This protein binds this small molecule.
Small molecule (SMILES): CCCCn1cc(CCCSC[C@H]2CN(Cc3c[nH]c4c(N)ncnc34)C[C@@H]2O)nn1

Sequence of chain 1.B:
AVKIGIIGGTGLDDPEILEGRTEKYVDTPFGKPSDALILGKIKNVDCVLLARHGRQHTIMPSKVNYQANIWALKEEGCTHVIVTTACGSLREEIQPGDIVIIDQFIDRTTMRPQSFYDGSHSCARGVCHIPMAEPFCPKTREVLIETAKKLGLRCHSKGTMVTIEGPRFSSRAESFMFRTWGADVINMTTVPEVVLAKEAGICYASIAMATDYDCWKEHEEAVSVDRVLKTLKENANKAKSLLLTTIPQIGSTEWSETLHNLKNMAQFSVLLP

Binding-site contacts:
Ligand atom C7 contacts residue ALA108 of chain 1.C at 3.4 Å (hydrophobic).
Ligand atom N2 contacts residue ILE208 of chain 1.C at 3.8 Å.
Ligand atom N2 contacts residue GLY110 of chain 1.C at 3.7 Å.
Ligand atom C4 contacts residue HIS151 of chain 1.B at 3.7 Å.
Ligand atom C9 contacts residue THR233 of chain 1.C at 3.4 Å.
Ligand atom N4 contacts residue ILE208 of chain 1.C at 3.7 Å.
Ligand atom N1 contacts residue GLY110 of chain 1.C at 3.2 Å (h-bond).
Ligand atom C8 contacts residue CYS109 of chain 1.C at 3.8 Å (hydrophobic).
Ligand atom C9 contacts residue GLY110 of chain 1.C at 3.8 Å.
Ligand atom C20 contacts residue LYS255 of chain 1.C at 3.7 Å.
Ligand atom C12 contacts residue MET210 of chain 1.C at 3.7 Å (hydrophobic).
Ligand atom C13 contacts residue ILE208 of chain 1.C at 3.6 Å (hydrophobic).
Ligand atom C20 contacts residue LEU251 of chain 1.C at 3.2 Å (hydrophobic).
Ligand atom C3 contacts residue LEU293 of chain 1.B at 3.6 Å (hydrophobic).
Ligand atom N1 contacts residue CYS109 of chain 1.C at 3.4 Å.
Ligand atom C12 contacts residue ASN209 of chain 1.C at 3.8 Å.
Ligand atom C9 contacts residue ASP234 of chain 1.C at 3.6 Å.
Ligand atom C10 contacts residue ASP234 of chain 1.C at 3.8 Å.
Ligand atom C15 contacts residue HIS151 of chain 1.B at 3.8 Å.
Ligand atom N1 contacts residue THR233 of chain 1.C at 3.6 Å.
Ligand atom N3 contacts residue PHE191 of chain 1.C at 3.6 Å.
Ligand atom C11 contacts residue PHE191 of chain 1.C at 3.7 Å (hydrophobic).
Ligand atom C11 contacts residue ILE208 of chain 1.C at 3.8 Å (hydrophobic).
Ligand atom N1 contacts residue ASP234 of chain 1.C at 2.7 Å (salt-bridge).
Ligand atom C14 contacts residue MET210 of chain 1.C at 3.7 Å (hydrophobic).
Ligand atom N7 contacts residue LEU254 of chain 1.C at 3.6 Å.
Ligand atom C9 contacts residue CYS109 of chain 1.C at 3.5 Å (hydrophobic).
Ligand atom C10 contacts residue GLY110 of chain 1.C at 3.4 Å.
Ligand atom O contacts residue HIS151 of chain 1.B at 3.4 Å.
Ligand atom C15 contacts residue MET210 of chain 1.C at 3.8 Å (hydrophobic).
Ligand atom S contacts residue VAL250 of chain 1.C at 3.7 Å.
Ligand atom N4 contacts residue ASN209 of chain 1.C at 3.5 Å.
Ligand atom C10 contacts residue PHE191 of chain 1.C at 3.8 Å (hydrophobic).
Ligand atom N2 contacts residue ASP234 of chain 1.C at 3.0 Å (salt-bridge).
Ligand atom N3 contacts residue ILE208 of chain 1.C at 3.7 Å.
Ligand atom C16 contacts residue LEU251 of chain 1.C at 3.5 Å (hydrophobic).
Ligand atom N5 contacts residue LEU254 of chain 1.C at 3.6 Å.
Ligand atom N2 contacts residue ASP236 of chain 1.C at 3.0 Å (salt-bridge).
Ligand atom O contacts residue PRO83 of chain 1.C at 3.8 Å.
Ligand atom C12 contacts residue ILE208 of chain 1.C at 3.8 Å (hydrophobic).

Sequence of chain 1.C:
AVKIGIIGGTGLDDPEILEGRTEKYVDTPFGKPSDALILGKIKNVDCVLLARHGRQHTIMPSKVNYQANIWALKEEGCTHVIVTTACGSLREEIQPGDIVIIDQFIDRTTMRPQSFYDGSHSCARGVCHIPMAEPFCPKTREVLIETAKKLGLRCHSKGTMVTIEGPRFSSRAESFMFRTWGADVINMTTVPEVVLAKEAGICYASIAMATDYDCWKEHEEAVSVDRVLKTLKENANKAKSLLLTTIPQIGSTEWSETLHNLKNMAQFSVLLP